A small-molecule ligand and the protein it binds are described below.
Small molecule (SMILES): CC(=O)N[C@@H]1[C@@H](O)[C@H](O)[C@@H](CO)O[C@H]1O

Sequence of chain 1.B:
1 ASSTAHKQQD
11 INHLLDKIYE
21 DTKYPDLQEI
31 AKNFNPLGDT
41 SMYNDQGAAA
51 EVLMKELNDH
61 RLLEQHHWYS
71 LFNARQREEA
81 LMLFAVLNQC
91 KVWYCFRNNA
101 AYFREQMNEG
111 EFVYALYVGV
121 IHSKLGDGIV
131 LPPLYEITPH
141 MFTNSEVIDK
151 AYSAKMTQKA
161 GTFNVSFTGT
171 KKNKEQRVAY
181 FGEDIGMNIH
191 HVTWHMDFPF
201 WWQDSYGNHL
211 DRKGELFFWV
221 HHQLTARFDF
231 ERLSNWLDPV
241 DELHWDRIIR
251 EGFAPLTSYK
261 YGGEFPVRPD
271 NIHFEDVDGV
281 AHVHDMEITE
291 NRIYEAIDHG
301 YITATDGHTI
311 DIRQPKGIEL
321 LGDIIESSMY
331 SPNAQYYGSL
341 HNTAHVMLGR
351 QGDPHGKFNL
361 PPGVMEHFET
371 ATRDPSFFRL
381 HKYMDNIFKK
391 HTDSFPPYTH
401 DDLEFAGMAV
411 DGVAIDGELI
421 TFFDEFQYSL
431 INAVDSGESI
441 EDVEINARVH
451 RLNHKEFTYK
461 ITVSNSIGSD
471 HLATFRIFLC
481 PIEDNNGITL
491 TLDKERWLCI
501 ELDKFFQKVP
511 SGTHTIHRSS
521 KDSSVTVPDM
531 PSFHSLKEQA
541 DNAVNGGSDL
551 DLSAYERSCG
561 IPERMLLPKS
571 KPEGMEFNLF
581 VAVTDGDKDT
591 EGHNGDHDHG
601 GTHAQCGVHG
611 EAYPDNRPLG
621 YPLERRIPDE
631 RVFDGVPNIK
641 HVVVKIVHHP

Binding-site contacts:
Ligand atom C4 contacts residue ASN164 of chain 1.B at 4.3 Å.
Ligand atom C2 contacts residue ASN164 of chain 1.B at 2.5 Å.
Ligand atom C8 contacts residue ASN164 of chain 1.B at 4.5 Å.
Ligand atom O7 contacts residue ASN164 of chain 1.B at 3.6 Å (h-bond).
Ligand atom O6 contacts residue GLU425 of chain 1.B at 2.5 Å (salt-bridge).
Ligand atom C5 contacts residue ASN164 of chain 1.B at 3.7 Å.
Ligand atom C6 contacts residue ARG448 of chain 1.B at 4.3 Å.
Ligand atom C1 contacts residue ARG448 of chain 1.B at 3.5 Å.
Ligand atom N2 contacts residue ASN164 of chain 1.B at 2.9 Å (h-bond).
Ligand atom C5 contacts residue ARG448 of chain 1.B at 3.6 Å.
Ligand atom O5 contacts residue ARG448 of chain 1.B at 3.5 Å (salt-bridge).
Ligand atom C6 contacts residue GLU425 of chain 1.B at 3.3 Å.
Ligand atom C3 contacts residue ASN164 of chain 1.B at 3.8 Å.
Ligand atom O5 contacts residue ASN164 of chain 1.B at 2.4 Å (h-bond).
Ligand atom C1 contacts residue ASN164 of chain 1.B at 1.4 Å.
Ligand atom O6 contacts residue HIS450 of chain 1.B at 4.3 Å.
Ligand atom C7 contacts residue ASN164 of chain 1.B at 3.4 Å.